Sequence of chain 1.D:
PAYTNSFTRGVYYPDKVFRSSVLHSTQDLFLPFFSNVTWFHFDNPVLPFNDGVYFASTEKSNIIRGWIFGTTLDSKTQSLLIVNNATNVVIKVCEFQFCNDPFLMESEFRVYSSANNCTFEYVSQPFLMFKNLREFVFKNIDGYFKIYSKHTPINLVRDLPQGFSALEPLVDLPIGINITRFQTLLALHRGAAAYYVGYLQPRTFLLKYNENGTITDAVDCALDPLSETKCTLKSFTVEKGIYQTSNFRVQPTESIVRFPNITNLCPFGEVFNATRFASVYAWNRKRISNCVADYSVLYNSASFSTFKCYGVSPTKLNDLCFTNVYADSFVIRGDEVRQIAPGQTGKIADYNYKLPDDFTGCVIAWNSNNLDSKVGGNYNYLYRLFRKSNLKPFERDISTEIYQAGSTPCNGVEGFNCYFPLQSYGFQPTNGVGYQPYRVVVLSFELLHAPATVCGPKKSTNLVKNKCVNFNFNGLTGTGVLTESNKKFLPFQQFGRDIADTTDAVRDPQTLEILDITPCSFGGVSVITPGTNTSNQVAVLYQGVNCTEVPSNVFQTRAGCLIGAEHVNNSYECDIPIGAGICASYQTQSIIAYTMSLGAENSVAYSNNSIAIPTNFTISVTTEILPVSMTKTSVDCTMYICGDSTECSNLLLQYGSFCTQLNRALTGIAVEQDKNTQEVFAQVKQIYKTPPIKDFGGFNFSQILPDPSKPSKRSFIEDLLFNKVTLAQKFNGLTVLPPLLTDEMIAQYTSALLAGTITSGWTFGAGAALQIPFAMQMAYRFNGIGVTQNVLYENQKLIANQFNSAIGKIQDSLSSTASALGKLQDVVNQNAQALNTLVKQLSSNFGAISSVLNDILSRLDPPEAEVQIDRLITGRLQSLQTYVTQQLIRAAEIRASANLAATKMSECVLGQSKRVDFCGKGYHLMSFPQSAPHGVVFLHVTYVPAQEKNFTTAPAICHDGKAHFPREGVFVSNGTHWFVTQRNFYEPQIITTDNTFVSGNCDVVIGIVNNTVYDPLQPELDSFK

A protein and the small-molecule ligand that binds it are described below.
Small molecule (SMILES): CC(=O)N[C@@H]1[C@@H](O)[C@H](O)[C@@H](CO)O[C@H]1O

Sequence of chain 1.A:
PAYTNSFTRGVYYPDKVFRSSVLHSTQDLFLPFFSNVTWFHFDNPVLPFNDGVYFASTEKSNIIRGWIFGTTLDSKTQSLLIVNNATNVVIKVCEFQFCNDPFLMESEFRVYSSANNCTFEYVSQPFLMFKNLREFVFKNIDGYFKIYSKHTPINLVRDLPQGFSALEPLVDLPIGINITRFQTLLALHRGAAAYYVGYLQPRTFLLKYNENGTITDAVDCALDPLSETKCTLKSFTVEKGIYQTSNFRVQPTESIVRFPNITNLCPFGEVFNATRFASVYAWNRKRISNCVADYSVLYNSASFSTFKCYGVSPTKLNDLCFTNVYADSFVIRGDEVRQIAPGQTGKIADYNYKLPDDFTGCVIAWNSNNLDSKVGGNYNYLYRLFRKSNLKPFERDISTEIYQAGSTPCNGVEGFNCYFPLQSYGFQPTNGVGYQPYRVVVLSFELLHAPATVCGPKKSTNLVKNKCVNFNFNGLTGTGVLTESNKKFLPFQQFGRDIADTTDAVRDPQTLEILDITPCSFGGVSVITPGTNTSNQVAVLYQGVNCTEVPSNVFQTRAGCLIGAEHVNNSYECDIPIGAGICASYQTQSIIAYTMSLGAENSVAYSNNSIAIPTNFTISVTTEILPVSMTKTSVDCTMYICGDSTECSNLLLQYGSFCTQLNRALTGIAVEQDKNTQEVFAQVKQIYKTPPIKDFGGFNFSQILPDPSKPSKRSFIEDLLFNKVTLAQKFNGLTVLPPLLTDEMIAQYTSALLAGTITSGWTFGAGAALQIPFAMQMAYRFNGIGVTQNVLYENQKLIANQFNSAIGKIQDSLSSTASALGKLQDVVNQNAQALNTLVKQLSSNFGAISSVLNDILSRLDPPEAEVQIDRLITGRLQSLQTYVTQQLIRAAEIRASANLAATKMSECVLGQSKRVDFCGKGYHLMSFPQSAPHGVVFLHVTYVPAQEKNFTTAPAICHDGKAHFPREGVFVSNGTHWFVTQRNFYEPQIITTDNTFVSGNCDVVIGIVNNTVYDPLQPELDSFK

Binding-site contacts:
Ligand atom C8 contacts residue ILE794 of chain 1.D at 3.7 Å (hydrophobic).
Ligand atom N2 contacts residue ASN709 of chain 1.A at 2.9 Å (h-bond).
Ligand atom C1 contacts residue ASN709 of chain 1.A at 1.4 Å.
Ligand atom O7 contacts residue ASN710 of chain 1.A at 3.8 Å.
Ligand atom C8 contacts residue SER708 of chain 1.A at 3.4 Å.
Ligand atom C8 contacts residue TYR707 of chain 1.A at 4.4 Å (hydrophobic).
Ligand atom N2 contacts residue SER708 of chain 1.A at 4.1 Å.
Ligand atom O7 contacts residue SER708 of chain 1.A at 2.7 Å (h-bond).
Ligand atom C2 contacts residue ASN709 of chain 1.A at 2.5 Å.
Ligand atom C3 contacts residue ASN709 of chain 1.A at 3.8 Å.
Ligand atom O5 contacts residue ASP796 of chain 1.D at 4.1 Å.
Ligand atom C5 contacts residue ASN709 of chain 1.A at 3.7 Å.
Ligand atom C7 contacts residue SER708 of chain 1.A at 3.1 Å.
Ligand atom C1 contacts residue ASP796 of chain 1.D at 3.3 Å.
Ligand atom C7 contacts residue ASN709 of chain 1.A at 3.9 Å.
Ligand atom C4 contacts residue ASN709 of chain 1.A at 4.3 Å.
Ligand atom O5 contacts residue ASN709 of chain 1.A at 2.4 Å (h-bond).
Ligand atom O7 contacts residue ASN709 of chain 1.A at 4.2 Å.